Sequence of chain 1.B:
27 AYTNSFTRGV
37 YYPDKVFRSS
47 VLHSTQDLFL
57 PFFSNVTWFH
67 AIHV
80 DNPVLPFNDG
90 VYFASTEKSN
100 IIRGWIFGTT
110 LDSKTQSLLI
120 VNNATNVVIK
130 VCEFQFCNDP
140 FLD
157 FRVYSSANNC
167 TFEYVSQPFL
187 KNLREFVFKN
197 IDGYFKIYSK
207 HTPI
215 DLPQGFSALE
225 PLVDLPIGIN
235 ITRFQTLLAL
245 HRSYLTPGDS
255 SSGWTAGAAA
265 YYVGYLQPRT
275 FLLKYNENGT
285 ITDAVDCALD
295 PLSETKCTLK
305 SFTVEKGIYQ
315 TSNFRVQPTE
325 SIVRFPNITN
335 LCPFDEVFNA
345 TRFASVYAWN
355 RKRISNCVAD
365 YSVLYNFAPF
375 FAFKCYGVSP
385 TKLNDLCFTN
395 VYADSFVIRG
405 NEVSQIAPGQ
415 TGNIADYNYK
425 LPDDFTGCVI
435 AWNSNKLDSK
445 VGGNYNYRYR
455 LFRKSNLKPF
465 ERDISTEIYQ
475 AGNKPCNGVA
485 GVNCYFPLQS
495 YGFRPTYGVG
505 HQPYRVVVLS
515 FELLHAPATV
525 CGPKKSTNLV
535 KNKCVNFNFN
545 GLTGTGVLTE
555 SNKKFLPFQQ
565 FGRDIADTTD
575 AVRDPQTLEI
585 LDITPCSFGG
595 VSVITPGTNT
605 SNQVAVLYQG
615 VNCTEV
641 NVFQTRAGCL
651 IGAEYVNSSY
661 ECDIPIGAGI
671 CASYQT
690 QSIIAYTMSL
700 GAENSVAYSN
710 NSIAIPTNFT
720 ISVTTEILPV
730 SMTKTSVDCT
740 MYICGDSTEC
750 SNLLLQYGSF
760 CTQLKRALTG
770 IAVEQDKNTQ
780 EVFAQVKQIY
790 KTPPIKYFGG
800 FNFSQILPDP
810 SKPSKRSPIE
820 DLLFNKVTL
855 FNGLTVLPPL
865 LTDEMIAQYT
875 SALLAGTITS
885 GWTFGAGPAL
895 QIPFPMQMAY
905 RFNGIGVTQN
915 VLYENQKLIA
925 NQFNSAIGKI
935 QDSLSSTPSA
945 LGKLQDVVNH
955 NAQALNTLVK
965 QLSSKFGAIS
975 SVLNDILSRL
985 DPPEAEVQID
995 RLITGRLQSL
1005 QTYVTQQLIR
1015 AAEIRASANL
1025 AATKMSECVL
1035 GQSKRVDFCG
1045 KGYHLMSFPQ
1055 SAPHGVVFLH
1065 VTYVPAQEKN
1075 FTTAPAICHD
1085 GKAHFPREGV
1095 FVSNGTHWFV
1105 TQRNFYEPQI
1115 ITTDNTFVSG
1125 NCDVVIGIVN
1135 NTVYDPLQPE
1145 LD

The small molecule below binds the protein below.
Small molecule (SMILES): CC(=O)N[C@@H]1[C@@H](O)[C@H](O)[C@@H](CO)O[C@H]1O

Binding-site contacts:
Ligand atom C3 contacts residue ASN657 of chain 1.B at 4.4 Å.
Ligand atom O5 contacts residue ASN657 of chain 1.B at 3.3 Å (h-bond).
Ligand atom C7 contacts residue ASN657 of chain 1.B at 4.0 Å.
Ligand atom C8 contacts residue TYR655 of chain 1.B at 3.9 Å (hydrophobic).
Ligand atom C2 contacts residue ASN657 of chain 1.B at 3.2 Å.
Ligand atom O7 contacts residue ASN657 of chain 1.B at 3.7 Å.
Ligand atom C1 contacts residue ASN657 of chain 1.B at 3.1 Å.
Ligand atom N2 contacts residue ASN657 of chain 1.B at 3.9 Å.